This protein binds this small molecule.
Small molecule (SMILES): O=c1ccn([C@@H]2O[C@H](CO[P](=O)(O)O[C@H]3[C@@H](O)[C@H](n4ccc(=O)[nH]c4=O)O[C@@H]3CO[P](=O)(O)O[C@H]3[C@@H](O)[C@H](n4ccc(=O)[nH]c4=O)O[C@@H]3CO[P](=O)(O)O[C@H]3[C@@H](O)[C@H](n4ccc(=O)[nH]c4=O)O[C@@H]3COP(=O)=O)[C@@H](O)[C@H]2O)c(=O)[nH]1

Sequence of chain 36.A:
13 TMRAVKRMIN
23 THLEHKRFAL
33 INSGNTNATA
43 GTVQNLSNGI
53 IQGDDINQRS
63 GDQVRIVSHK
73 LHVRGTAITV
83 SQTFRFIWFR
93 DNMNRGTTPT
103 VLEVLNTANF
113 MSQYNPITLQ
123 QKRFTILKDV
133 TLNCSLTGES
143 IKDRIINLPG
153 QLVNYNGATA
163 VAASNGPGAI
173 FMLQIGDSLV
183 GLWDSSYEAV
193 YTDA

Binding-site contacts:
Ligand atom OP2 contacts residue ARG19 of chain 36.A at 2.1 Å (salt-bridge).
Ligand atom C4 contacts residue A3 of chain 36.B at 3.6 Å.
Ligand atom N1 contacts residue A3 of chain 36.B at 4.3 Å.
Ligand atom C4' contacts residue ARG15 of chain 36.A at 3.3 Å.
Ligand atom C6 contacts residue ARG19 of chain 36.A at 2.7 Å.
Ligand atom C3' contacts residue ARG19 of chain 36.A at 3.4 Å.
Ligand atom O5' contacts residue ARG15 of chain 36.A at 3.6 Å.
Ligand atom O4 contacts residue A3 of chain 36.B at 2.8 Å (h-bond).
Ligand atom OP1 contacts residue LYS18 of chain 36.A at 3.7 Å.
Ligand atom N3 contacts residue A1 of chain 36.B at 2.7 Å (h-bond).
Ligand atom O3' contacts residue ARG19 of chain 36.A at 3.6 Å (salt-bridge).
Ligand atom OP1 contacts residue ARG19 of chain 36.A at 4.1 Å.
Ligand atom P contacts residue ARG19 of chain 36.A at 2.8 Å.
Ligand atom C3' contacts residue ARG15 of chain 36.A at 3.8 Å.
Ligand atom N1 contacts residue ARG19 of chain 36.A at 3.9 Å.
Ligand atom C2 contacts residue A1 of chain 36.B at 3.1 Å.
Ligand atom N3 contacts residue A2 of chain 36.B at 3.7 Å.
Ligand atom OP2 contacts residue ARG15 of chain 36.A at 2.5 Å.
Ligand atom C1' contacts residue ARG19 of chain 36.A at 4.3 Å.
Ligand atom OP1 contacts residue MET14 of chain 36.A at 3.8 Å.
Ligand atom C5 contacts residue ARG19 of chain 36.A at 2.9 Å.
Ligand atom N3 contacts residue A3 of chain 36.B at 2.8 Å (h-bond).
Ligand atom C4' contacts residue ARG19 of chain 36.A at 3.7 Å.
Ligand atom O2 contacts residue A1 of chain 36.B at 2.7 Å (h-bond).
Ligand atom C5' contacts residue ARG19 of chain 36.A at 3.2 Å.
Ligand atom C2' contacts residue ARG19 of chain 36.A at 3.6 Å.
Ligand atom O4' contacts residue ARG19 of chain 36.A at 3.9 Å.
Ligand atom OP2 contacts residue ALA16 of chain 36.A at 4.1 Å.
Ligand atom C4 contacts residue A1 of chain 36.B at 3.4 Å.
Ligand atom C5' contacts residue ARG15 of chain 36.A at 2.5 Å.
Ligand atom C2 contacts residue A3 of chain 36.B at 3.5 Å.
Ligand atom C4 contacts residue ARG19 of chain 36.A at 3.9 Å.
Ligand atom O3' contacts residue ARG15 of chain 36.A at 3.1 Å (salt-bridge).
Ligand atom C2 contacts residue A2 of chain 36.B at 3.9 Å.
Ligand atom O4 contacts residue A1 of chain 36.B at 3.0 Å (h-bond).
Ligand atom O2 contacts residue A3 of chain 36.B at 3.2 Å.
Ligand atom O5' contacts residue ARG19 of chain 36.A at 2.1 Å (salt-bridge).
Ligand atom O2 contacts residue A2 of chain 36.B at 3.7 Å.
Ligand atom P contacts residue ARG15 of chain 36.A at 3.1 Å.
Ligand atom OP1 contacts residue ARG15 of chain 36.A at 2.5 Å.